This protein binds this small molecule.
Small molecule (SMILES): CC(=O)N[C@@H]1[C@@H](O)[C@H](O)[C@@H](CO)O[C@H]1O

Binding-site contacts:
Ligand atom N2 contacts residue PRO31 of chain 60.D at 2.5 Å (h-bond).
Ligand atom C2 contacts residue PRO31 of chain 60.D at 3.4 Å (hydrophobic).
Ligand atom C7 contacts residue PRO31 of chain 60.D at 3.1 Å (hydrophobic).
Ligand atom C1 contacts residue ASN70 of chain 60.D at 1.4 Å.
Ligand atom O6 contacts residue ARG33 of chain 60.D at 3.2 Å (salt-bridge).
Ligand atom C4 contacts residue ASN70 of chain 60.D at 4.2 Å.
Ligand atom N2 contacts residue ASN32 of chain 60.D at 4.0 Å.
Ligand atom O3 contacts residue PRO31 of chain 60.D at 3.4 Å (h-bond).
Ligand atom O7 contacts residue SER71 of chain 60.D at 3.8 Å.
Ligand atom C1 contacts residue PRO31 of chain 60.D at 4.2 Å (hydrophobic).
Ligand atom C2 contacts residue ASN70 of chain 60.D at 2.5 Å.
Ligand atom O5 contacts residue ASN70 of chain 60.D at 2.4 Å (h-bond).
Ligand atom O7 contacts residue PRO31 of chain 60.D at 3.2 Å (h-bond).
Ligand atom O7 contacts residue ASN70 of chain 60.D at 3.3 Å (h-bond).
Ligand atom C3 contacts residue ASN70 of chain 60.D at 3.8 Å.
Ligand atom C8 contacts residue PRO31 of chain 60.D at 4.4 Å (hydrophobic).
Ligand atom C1 contacts residue ASN32 of chain 60.D at 4.5 Å.
Ligand atom C1 contacts residue ARG33 of chain 60.D at 4.3 Å.
Ligand atom O7 contacts residue SER29 of chain 60.D at 4.4 Å.
Ligand atom C5 contacts residue ASN70 of chain 60.D at 3.7 Å.
Ligand atom C3 contacts residue PRO31 of chain 60.D at 3.3 Å (hydrophobic).
Ligand atom C8 contacts residue ASN70 of chain 60.D at 3.9 Å.
Ligand atom C6 contacts residue ARG33 of chain 60.D at 3.3 Å.
Ligand atom N2 contacts residue ASN70 of chain 60.D at 2.9 Å (h-bond).
Ligand atom C5 contacts residue ARG33 of chain 60.D at 4.4 Å.
Ligand atom C7 contacts residue ASN70 of chain 60.D at 3.1 Å.

Sequence of chain 60.D:
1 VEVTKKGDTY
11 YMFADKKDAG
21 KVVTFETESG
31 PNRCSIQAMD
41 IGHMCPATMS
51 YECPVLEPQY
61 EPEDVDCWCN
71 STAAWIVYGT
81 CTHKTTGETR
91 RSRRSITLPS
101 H